Sequence of chain 1.C:
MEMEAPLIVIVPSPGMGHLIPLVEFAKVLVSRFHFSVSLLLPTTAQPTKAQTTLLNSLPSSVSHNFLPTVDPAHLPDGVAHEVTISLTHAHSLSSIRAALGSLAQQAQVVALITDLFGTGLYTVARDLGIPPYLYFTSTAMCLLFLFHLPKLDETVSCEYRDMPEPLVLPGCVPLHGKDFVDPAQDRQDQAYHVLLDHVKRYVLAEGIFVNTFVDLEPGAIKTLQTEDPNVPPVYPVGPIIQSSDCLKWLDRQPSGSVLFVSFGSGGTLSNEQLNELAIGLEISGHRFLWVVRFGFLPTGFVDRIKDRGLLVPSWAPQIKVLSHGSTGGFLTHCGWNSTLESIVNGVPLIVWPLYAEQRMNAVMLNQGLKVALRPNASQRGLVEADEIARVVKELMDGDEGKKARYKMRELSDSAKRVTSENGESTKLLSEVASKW

The protein below binds the small molecule below.
Small molecule (SMILES): O=c1ccn([C@@H]2O[C@H](CO[P](=O)(O)O[P](=O)(O)O[C@H]3O[C@H](CO)[C@@H](O)[C@H](O)[C@H]3F)[C@@H](O)[C@H]2O)c(=O)[nH]1

Binding-site contacts:
Ligand atom O4 contacts residue GLU405 of chain 1.C at 2.5 Å (salt-bridge).
Ligand atom O5' contacts residue SER386 of chain 1.C at 3.5 Å (h-bond).
Ligand atom N3 contacts residue TRP363 of chain 1.C at 3.5 Å (h-bond).
Ligand atom O6' contacts residue ALA364 of chain 1.C at 3.5 Å (h-bond).
Ligand atom O4 contacts residue TRP384 of chain 1.C at 3.0 Å (h-bond).
Ligand atom F1 contacts residue GLN406 of chain 1.C at 2.9 Å.
Ligand atom O6' contacts residue GLN366 of chain 1.C at 3.1 Å.
Ligand atom O2A contacts residue HIS381 of chain 1.C at 3.0 Å.
Ligand atom O2' contacts residue GLN366 of chain 1.C at 3.3 Å.
Ligand atom C4 contacts residue GLU405 of chain 1.C at 3.5 Å.
Ligand atom N3 contacts residue ALA364 of chain 1.C at 2.9 Å (h-bond).
Ligand atom O3' contacts residue GLU389 of chain 1.C at 2.8 Å (salt-bridge).
Ligand atom C2' contacts residue GLU389 of chain 1.C at 3.5 Å.
Ligand atom O6 contacts residue THR157 of chain 1.C at 3.1 Å (h-bond).
Ligand atom C6 contacts residue ASN385 of chain 1.C at 3.4 Å.
Ligand atom C6' contacts residue GLN366 of chain 1.C at 3.4 Å.
Ligand atom C2' contacts residue GLN366 of chain 1.C at 3.4 Å.
Ligand atom O1A contacts residue GLY383 of chain 1.C at 3.2 Å.
Ligand atom O3 contacts residue ALA404 of chain 1.C at 3.4 Å.
Ligand atom O1A contacts residue ASN385 of chain 1.C at 3.2 Å (h-bond).
Ligand atom O5' contacts residue ASN385 of chain 1.C at 3.5 Å.
Ligand atom C6 contacts residue GLY37 of chain 1.C at 3.6 Å.
Ligand atom O5 contacts residue GLY37 of chain 1.C at 3.6 Å (h-bond).
Ligand atom O2' contacts residue GLU389 of chain 1.C at 2.7 Å (salt-bridge).
Ligand atom PA contacts residue SER386 of chain 1.C at 3.4 Å.
Ligand atom C3 contacts residue GLU405 of chain 1.C at 3.5 Å.
Ligand atom F1 contacts residue TYR403 of chain 1.C at 3.1 Å.
Ligand atom O2' contacts residue ILE367 of chain 1.C at 3.6 Å.
Ligand atom O1B contacts residue GLY37 of chain 1.C at 2.9 Å.
Ligand atom O3' contacts residue GLN262 of chain 1.C at 3.3 Å (h-bond).
Ligand atom O1A contacts residue SER386 of chain 1.C at 3.5 Å (h-bond).
Ligand atom O1A contacts residue TRP384 of chain 1.C at 3.4 Å (h-bond).
Ligand atom C3' contacts residue GLU389 of chain 1.C at 3.2 Å.
Ligand atom O7' contacts residue ALA364 of chain 1.C at 3.3 Å (h-bond).
Ligand atom O1B contacts residue ASN385 of chain 1.C at 3.3 Å (h-bond).
Ligand atom C6' contacts residue ALA364 of chain 1.C at 3.6 Å (hydrophobic).
Ligand atom O2B contacts residue GLY37 of chain 1.C at 3.6 Å.
Ligand atom O2A contacts residue SER386 of chain 1.C at 2.5 Å (h-bond).
Ligand atom O3 contacts residue GLU405 of chain 1.C at 2.3 Å (salt-bridge).
Ligand atom O3 contacts residue GLN406 of chain 1.C at 3.5 Å (h-bond).